Binding-site contacts:
Ligand atom C1 contacts residue ILE287 of chain 2.C at 4.5 Å (hydrophobic).
Ligand atom C6 contacts residue TRP89 of chain 2.C at 3.1 Å (hydrophobic).
Ligand atom C1 contacts residue VAL288 of chain 2.C at 3.8 Å (hydrophobic).
Ligand atom OXT contacts residue HIS63 of chain 2.C at 3.7 Å.
Ligand atom C4 contacts residue TRP89 of chain 2.C at 3.7 Å (hydrophobic).
Ligand atom C2 contacts residue VAL288 of chain 2.C at 4.2 Å (hydrophobic).
Ligand atom O3 contacts residue ILE287 of chain 2.C at 3.8 Å.
Ligand atom C5 contacts residue ILE287 of chain 2.C at 3.6 Å (hydrophobic).
Ligand atom C5 contacts residue TRP89 of chain 2.C at 3.0 Å (hydrophobic).
Ligand atom C4 contacts residue TRP51 of chain 2.C at 4.2 Å (hydrophobic).
Ligand atom O3 contacts residue THR42 of chain 2.C at 3.8 Å.
Ligand atom C2 contacts residue THR42 of chain 2.C at 4.2 Å.
Ligand atom C4 contacts residue LEU278 of chain 2.E at 4.0 Å (hydrophobic).
Ligand atom OXT contacts residue CYS150 of chain 2.C at 4.0 Å.
Ligand atom C1 contacts residue THR42 of chain 2.C at 3.8 Å.
Ligand atom O3 contacts residue TRP89 of chain 2.C at 3.8 Å.
Ligand atom O3 contacts residue TRP51 of chain 2.C at 4.0 Å.
Ligand atom C1 contacts residue TRP89 of chain 2.C at 3.9 Å (hydrophobic).
Ligand atom OXT contacts residue ILE287 of chain 2.C at 4.3 Å.
Ligand atom C1 contacts residue HIS63 of chain 2.C at 3.9 Å.
Ligand atom C2 contacts residue TRP89 of chain 2.C at 3.6 Å (hydrophobic).
Ligand atom C4 contacts residue LEU264 of chain 2.C at 3.7 Å (hydrophobic).
Ligand atom C6 contacts residue ILE287 of chain 2.C at 3.9 Å (hydrophobic).
Ligand atom C5 contacts residue LEU278 of chain 2.E at 3.9 Å (hydrophobic).
Ligand atom OXT contacts residue THR42 of chain 2.C at 2.7 Å (h-bond).
Ligand atom O3 contacts residue LEU264 of chain 2.C at 4.1 Å.
Ligand atom C4 contacts residue ILE287 of chain 2.C at 4.0 Å (hydrophobic).
Ligand atom C6 contacts residue VAL288 of chain 2.C at 3.8 Å (hydrophobic).
Ligand atom C2 contacts residue ILE287 of chain 2.C at 3.9 Å (hydrophobic).

A small-molecule ligand and the protein it binds are described below.
Small molecule (SMILES): O=Cc1ccco1

Sequence of chain 2.E:
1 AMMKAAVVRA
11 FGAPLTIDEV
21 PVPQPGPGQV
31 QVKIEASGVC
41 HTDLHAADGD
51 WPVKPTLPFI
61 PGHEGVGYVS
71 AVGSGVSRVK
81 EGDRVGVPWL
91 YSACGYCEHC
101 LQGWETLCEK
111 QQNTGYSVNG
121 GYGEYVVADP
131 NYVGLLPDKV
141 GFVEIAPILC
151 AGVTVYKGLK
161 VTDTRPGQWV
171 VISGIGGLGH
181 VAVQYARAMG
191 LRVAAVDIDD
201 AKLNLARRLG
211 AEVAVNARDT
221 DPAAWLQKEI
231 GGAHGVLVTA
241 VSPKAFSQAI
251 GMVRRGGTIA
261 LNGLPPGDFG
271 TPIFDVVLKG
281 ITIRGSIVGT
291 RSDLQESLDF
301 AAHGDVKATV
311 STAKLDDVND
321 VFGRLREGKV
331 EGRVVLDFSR

Sequence of chain 2.C:
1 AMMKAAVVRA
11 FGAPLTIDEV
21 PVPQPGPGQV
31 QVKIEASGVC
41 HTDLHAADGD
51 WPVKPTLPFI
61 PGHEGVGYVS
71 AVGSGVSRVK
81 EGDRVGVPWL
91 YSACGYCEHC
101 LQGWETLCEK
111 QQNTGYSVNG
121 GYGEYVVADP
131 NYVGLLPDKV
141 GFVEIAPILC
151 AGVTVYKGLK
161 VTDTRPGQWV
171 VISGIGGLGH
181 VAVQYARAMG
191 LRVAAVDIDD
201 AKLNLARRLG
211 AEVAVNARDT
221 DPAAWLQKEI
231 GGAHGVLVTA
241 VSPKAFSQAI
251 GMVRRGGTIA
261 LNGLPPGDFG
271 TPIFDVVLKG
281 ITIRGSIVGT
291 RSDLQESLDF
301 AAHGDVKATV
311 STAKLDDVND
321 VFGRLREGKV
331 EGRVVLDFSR